Sequence of chain 1.A:
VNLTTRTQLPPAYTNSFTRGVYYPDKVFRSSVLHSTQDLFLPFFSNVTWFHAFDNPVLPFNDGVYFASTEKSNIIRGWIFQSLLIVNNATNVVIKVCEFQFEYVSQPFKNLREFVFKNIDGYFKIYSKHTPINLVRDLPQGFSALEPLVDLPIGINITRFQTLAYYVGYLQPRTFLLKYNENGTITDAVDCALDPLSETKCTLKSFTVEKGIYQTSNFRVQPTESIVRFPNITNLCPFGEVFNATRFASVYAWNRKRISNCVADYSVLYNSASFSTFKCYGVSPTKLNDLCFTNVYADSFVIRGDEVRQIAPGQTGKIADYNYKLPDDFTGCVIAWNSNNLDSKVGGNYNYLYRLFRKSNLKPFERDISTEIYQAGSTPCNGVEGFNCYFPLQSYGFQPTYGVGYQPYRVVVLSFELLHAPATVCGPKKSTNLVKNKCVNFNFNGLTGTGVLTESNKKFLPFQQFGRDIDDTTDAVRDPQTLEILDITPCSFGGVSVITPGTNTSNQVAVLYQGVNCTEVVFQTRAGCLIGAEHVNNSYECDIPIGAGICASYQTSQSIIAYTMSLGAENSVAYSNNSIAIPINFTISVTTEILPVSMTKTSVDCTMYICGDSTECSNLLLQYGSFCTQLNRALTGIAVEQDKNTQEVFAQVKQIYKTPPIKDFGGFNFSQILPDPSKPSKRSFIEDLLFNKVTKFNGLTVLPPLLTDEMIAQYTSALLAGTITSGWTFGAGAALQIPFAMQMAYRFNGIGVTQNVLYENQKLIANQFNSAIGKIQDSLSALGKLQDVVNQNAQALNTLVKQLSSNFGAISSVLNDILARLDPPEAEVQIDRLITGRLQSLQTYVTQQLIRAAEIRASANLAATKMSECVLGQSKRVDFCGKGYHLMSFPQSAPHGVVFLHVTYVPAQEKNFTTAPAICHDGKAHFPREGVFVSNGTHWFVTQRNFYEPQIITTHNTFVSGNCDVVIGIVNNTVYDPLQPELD

Binding-site contacts:
Ligand atom C2 contacts residue ASN262 of chain 1.A at 2.4 Å.
Ligand atom C5 contacts residue ASN262 of chain 1.A at 3.7 Å.
Ligand atom C4 contacts residue ASN262 of chain 1.A at 4.2 Å.
Ligand atom O7 contacts residue ASN262 of chain 1.A at 2.9 Å (h-bond).
Ligand atom C1 contacts residue THR264 of chain 1.A at 4.3 Å.
Ligand atom C5 contacts residue THR264 of chain 1.A at 4.4 Å.
Ligand atom C1 contacts residue ASN262 of chain 1.A at 1.4 Å.
Ligand atom C7 contacts residue ASN262 of chain 1.A at 3.1 Å.
Ligand atom O5 contacts residue THR264 of chain 1.A at 4.3 Å.
Ligand atom N2 contacts residue ASN262 of chain 1.A at 2.9 Å (h-bond).
Ligand atom C8 contacts residue ASN262 of chain 1.A at 4.3 Å.
Ligand atom O5 contacts residue ASN262 of chain 1.A at 2.4 Å (h-bond).
Ligand atom C3 contacts residue ASN262 of chain 1.A at 3.8 Å.

This small molecule binds to this protein.
Small molecule (SMILES): CC(=O)N[C@@H]1[C@@H](O)[C@H](O)[C@@H](CO)O[C@H]1O